This small molecule binds to this protein.
Small molecule (SMILES): Nc1nc(O)c2nc(CNc3ccc(C(=O)O)cc3)cnc2n1

Binding-site contacts:
Ligand atom N6 contacts residue LYS213 of chain 1.A at 3.2 Å (salt-bridge).
Ligand atom C19 contacts residue PRO61 of chain 1.A at 3.6 Å (hydrophobic).
Ligand atom C13 contacts residue THR59 of chain 1.A at 3.7 Å.
Ligand atom N14 contacts residue PHE182 of chain 1.A at 3.3 Å.
Ligand atom O23 contacts residue LYS213 of chain 1.A at 3.6 Å.
Ligand atom C2 contacts residue LYS213 of chain 1.A at 3.7 Å.
Ligand atom C18 contacts residue PRO61 of chain 1.A at 3.6 Å (hydrophobic).
Ligand atom C2 contacts residue ASP177 of chain 1.A at 3.7 Å.
Ligand atom O1 contacts residue LYS213 of chain 1.A at 2.7 Å (salt-bridge).
Ligand atom N8 contacts residue ARG247 of chain 1.A at 3.2 Å.
Ligand atom C12 contacts residue THR59 of chain 1.A at 3.1 Å.
Ligand atom C12 contacts residue SO41 of chain 1.B at 3.7 Å.
Ligand atom C13 contacts residue SO41 of chain 1.B at 3.3 Å.
Ligand atom C19 contacts residue GLY181 of chain 1.A at 3.6 Å.
Ligand atom C7 contacts residue ASN112 of chain 1.A at 3.7 Å.
Ligand atom C15 contacts residue LYS213 of chain 1.A at 3.7 Å.
Ligand atom N11 contacts residue LEU207 of chain 1.A at 3.6 Å.
Ligand atom N6 contacts residue PHE182 of chain 1.A at 3.5 Å.
Ligand atom C10 contacts residue THR59 of chain 1.A at 3.6 Å.
Ligand atom C5 contacts residue ARG247 of chain 1.A at 3.5 Å.
Ligand atom C12 contacts residue ARG247 of chain 1.A at 3.4 Å.
Ligand atom N9 contacts residue ARG247 of chain 1.A at 3.7 Å.
Ligand atom N8 contacts residue VAL114 of chain 1.A at 3.7 Å.
Ligand atom N11 contacts residue ASP177 of chain 1.A at 2.9 Å (salt-bridge).
Ligand atom N8 contacts residue ASP93 of chain 1.A at 3.1 Å (salt-bridge).
Ligand atom N9 contacts residue ASN112 of chain 1.A at 3.1 Å (h-bond).
Ligand atom O23 contacts residue SER214 of chain 1.A at 2.9 Å (h-bond).
Ligand atom C18 contacts residue LYS213 of chain 1.A at 3.6 Å.
Ligand atom O22 contacts residue SER214 of chain 1.A at 2.8 Å (h-bond).
Ligand atom C7 contacts residue ASP177 of chain 1.A at 3.2 Å.
Ligand atom C10 contacts residue ARG247 of chain 1.A at 3.4 Å.
Ligand atom C3 contacts residue ARG247 of chain 1.A at 3.7 Å.
Ligand atom N4 contacts residue ASP177 of chain 1.A at 2.6 Å (salt-bridge).
Ligand atom C20 contacts residue PRO61 of chain 1.A at 3.5 Å (hydrophobic).
Ligand atom C21 contacts residue SER214 of chain 1.A at 3.5 Å.
Ligand atom N6 contacts residue ARG247 of chain 1.A at 3.5 Å (salt-bridge).
Ligand atom N4 contacts residue MET137 of chain 1.A at 3.5 Å (h-bond).
Ligand atom N11 contacts residue ASN112 of chain 1.A at 2.8 Å (h-bond).
Ligand atom C16 contacts residue SO41 of chain 1.B at 3.6 Å.
Ligand atom O1 contacts residue GLY209 of chain 1.A at 3.2 Å (h-bond).

Sequence of chain 1.A:
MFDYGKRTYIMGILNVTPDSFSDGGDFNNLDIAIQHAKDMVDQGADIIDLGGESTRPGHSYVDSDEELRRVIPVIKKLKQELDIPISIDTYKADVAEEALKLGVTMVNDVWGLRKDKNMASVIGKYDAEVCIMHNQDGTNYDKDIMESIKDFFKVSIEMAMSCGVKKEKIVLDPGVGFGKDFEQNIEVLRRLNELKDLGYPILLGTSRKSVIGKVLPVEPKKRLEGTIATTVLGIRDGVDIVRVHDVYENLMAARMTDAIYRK